The small molecule below binds the protein below.
Small molecule (SMILES): Cc1c(N)nc([C@H](CC(N)=O)NC[C@H](N)C(N)=O)nc1C(=O)N[C@H](C(=O)N[C@H](C)[C@@H](O)[C@H](C)C(=O)N[C@H](C(=O)NCCc1nc(-c2nc(C(=O)NCCC[SH](C)C)cs2)cs1)[C@@H](C)O)[C@@H](O[C@@H]1O[C@@H](CO)[C@@H](O)[C@H](O)[C@@H]1O[C@H]1O[C@H](CO)[C@@H](O)[C@H](OC(N)=O)[C@@H]1O)c1c[nH]cn1

Sequence of chain 1.H:
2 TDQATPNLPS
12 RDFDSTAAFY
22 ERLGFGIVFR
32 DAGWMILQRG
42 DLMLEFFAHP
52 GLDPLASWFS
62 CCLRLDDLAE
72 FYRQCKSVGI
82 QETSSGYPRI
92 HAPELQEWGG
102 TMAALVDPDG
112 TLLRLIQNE

Binding-site contacts:
Ligand atom NO contacts residue ARG65 of chain 1.G at 3.5 Å (salt-bridge).
Ligand atom NF contacts residue PHE60 of chain 1.G at 2.9 Å (h-bond).
Ligand atom C70 contacts residue SER58 of chain 1.G at 3.4 Å.
Ligand atom NF contacts residue GLY111 of chain 1.G at 3.2 Å (h-bond).
Ligand atom C47 contacts residue PHE30 of chain 1.H at 3.5 Å (hydrophobic).
Ligand atom C41 contacts residue TRP99 of chain 1.G at 3.4 Å (hydrophobic).
Ligand atom OH2 contacts residue MET103 of chain 1.G at 3.4 Å.
Ligand atom ND contacts residue TRP59 of chain 1.G at 2.9 Å (h-bond).
Ligand atom NF contacts residue LEU113 of chain 1.G at 3.4 Å (h-bond).
Ligand atom O67 contacts residue ARG90 of chain 1.G at 3.4 Å (salt-bridge).
Ligand atom C51 contacts residue ARG65 of chain 1.G at 3.3 Å.
Ligand atom S46 contacts residue PHE30 of chain 1.H at 3.2 Å.
Ligand atom O70 contacts residue SER58 of chain 1.G at 3.2 Å (h-bond).
Ligand atom S43 contacts residue TRP35 of chain 1.H at 3.5 Å.
Ligand atom NF contacts residue SER58 of chain 1.G at 3.4 Å (h-bond).
Ligand atom ND contacts residue ARG115 of chain 1.G at 3.4 Å (salt-bridge).
Ligand atom NQ contacts residue SER58 of chain 1.G at 2.7 Å (h-bond).
Ligand atom ND contacts residue SER61 of chain 1.G at 2.9 Å (h-bond).
Ligand atom NQ contacts residue ALA57 of chain 1.G at 3.4 Å.
Ligand atom CA contacts residue GLY111 of chain 1.G at 3.5 Å.
Ligand atom C66 contacts residue ARG90 of chain 1.G at 3.2 Å.
Ligand atom O4 contacts residue ARG115 of chain 1.G at 2.3 Å (salt-bridge).
Ligand atom O66 contacts residue GLY87 of chain 1.G at 3.0 Å (h-bond).
Ligand atom O66 contacts residue SER86 of chain 1.G at 3.4 Å.
Ligand atom C8 contacts residue LEU113 of chain 1.G at 3.5 Å (hydrophobic).
Ligand atom NQ contacts residue PRO55 of chain 1.G at 3.2 Å (h-bond).
Ligand atom O40 contacts residue ARG115 of chain 1.G at 2.6 Å (salt-bridge).
Ligand atom C50 contacts residue ARG65 of chain 1.G at 3.3 Å.
Ligand atom C4 contacts residue ARG115 of chain 1.G at 3.2 Å.
Ligand atom O66 contacts residue SER85 of chain 1.G at 3.6 Å (h-bond).
Ligand atom O68 contacts residue LEU56 of chain 1.G at 3.2 Å (h-bond).
Ligand atom NP contacts residue ARG65 of chain 1.G at 2.9 Å (salt-bridge).
Ligand atom O66 contacts residue ARG90 of chain 1.G at 3.4 Å (salt-bridge).
Ligand atom O69 contacts residue LEU56 of chain 1.G at 2.8 Å (h-bond).
Ligand atom C70 contacts residue LEU56 of chain 1.G at 3.4 Å (hydrophobic).
Ligand atom C9 contacts residue LEU113 of chain 1.G at 3.5 Å (hydrophobic).
Ligand atom O12 contacts residue ARG90 of chain 1.G at 2.9 Å (salt-bridge).
Ligand atom C66 contacts residue GLY87 of chain 1.G at 3.5 Å.
Ligand atom CA contacts residue LEU113 of chain 1.G at 3.5 Å (hydrophobic).
Ligand atom NQ contacts residue LEU56 of chain 1.G at 3.2 Å.

Sequence of chain 1.G:
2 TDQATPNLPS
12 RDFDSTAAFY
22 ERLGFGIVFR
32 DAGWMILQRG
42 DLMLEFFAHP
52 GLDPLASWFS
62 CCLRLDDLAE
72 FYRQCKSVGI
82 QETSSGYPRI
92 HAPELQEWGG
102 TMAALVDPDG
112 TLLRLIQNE